This protein binds this small molecule.
Small molecule (SMILES): O=S(=O)(Nc1ccc(Cl)cc1)c1ccc2c(c1)CN[C@@H](CO)C2

Binding-site contacts:
Ligand atom C4 contacts residue ASN39 of chain 1.B at 3.6 Å.
Ligand atom C9 contacts residue ASN39 of chain 1.B at 3.6 Å.
Ligand atom O1 contacts residue TYR222 of chain 1.B at 3.4 Å.
Ligand atom C15 contacts residue TYR126 of chain 1.B at 3.6 Å (hydrophobic).
Ligand atom C6 contacts residue PHE182 of chain 1.B at 3.6 Å (hydrophobic).
Ligand atom C11 contacts residue TYR40 of chain 1.B at 3.5 Å (hydrophobic).
Ligand atom C8 contacts residue TYR40 of chain 1.B at 3.4 Å (hydrophobic).
Ligand atom C16 contacts residue ASN39 of chain 1.B at 3.7 Å.
Ligand atom C4 contacts residue PHE182 of chain 1.B at 3.7 Å (hydrophobic).
Ligand atom O2 contacts residue VAL53 of chain 1.B at 3.1 Å.
Ligand atom CL1 contacts residue GLY54 of chain 1.B at 3.6 Å.
Ligand atom C5 contacts residue ARG44 of chain 1.B at 3.7 Å.
Ligand atom CL1 contacts residue LEU58 of chain 1.B at 3.5 Å.
Ligand atom C8 contacts residue ASN39 of chain 1.B at 3.7 Å.
Ligand atom C12 contacts residue TYR40 of chain 1.B at 3.5 Å (hydrophobic).
Ligand atom C7 contacts residue PHE182 of chain 1.B at 3.6 Å (hydrophobic).
Ligand atom C8 contacts residue PHE182 of chain 1.B at 3.6 Å (hydrophobic).
Ligand atom O1 contacts residue GLU219 of chain 1.B at 2.4 Å (salt-bridge).
Ligand atom O1 contacts residue ALA186 of chain 1.B at 3.5 Å.
Ligand atom N2 contacts residue ASN39 of chain 1.B at 3.0 Å (h-bond).
Ligand atom N1 contacts residue ASP267 of chain 1.B at 3.7 Å.
Ligand atom C3 contacts residue GLU219 of chain 1.B at 3.2 Å.
Ligand atom C10 contacts residue TYR35 of chain 1.B at 3.1 Å (hydrophobic).
Ligand atom C9 contacts residue TYR35 of chain 1.B at 3.8 Å (hydrophobic).
Ligand atom C16 contacts residue ARG44 of chain 1.B at 3.6 Å.
Ligand atom O3 contacts residue MET258 of chain 1.B at 3.7 Å.
Ligand atom C14 contacts residue GLY54 of chain 1.B at 3.7 Å.
Ligand atom N1 contacts residue GLU219 of chain 1.B at 2.8 Å (salt-bridge).
Ligand atom C7 contacts residue ASN39 of chain 1.B at 3.6 Å.
Ligand atom CL1 contacts residue TYR126 of chain 1.B at 3.7 Å.
Ligand atom C11 contacts residue ASN39 of chain 1.B at 3.7 Å.
Ligand atom O3 contacts residue ARG44 of chain 1.B at 3.0 Å.
Ligand atom CL1 contacts residue TYR85 of chain 1.B at 3.7 Å.
Ligand atom C1 contacts residue GLU219 of chain 1.B at 3.5 Å.
Ligand atom C7 contacts residue TYR40 of chain 1.B at 3.3 Å (hydrophobic).
Ligand atom C8 contacts residue TYR35 of chain 1.B at 3.4 Å (hydrophobic).
Ligand atom C5 contacts residue ASN39 of chain 1.B at 3.7 Å.
Ligand atom C15 contacts residue GLY54 of chain 1.B at 3.3 Å.
Ligand atom C1 contacts residue TYR222 of chain 1.B at 3.5 Å (hydrophobic).
Ligand atom C3 contacts residue ASP267 of chain 1.B at 3.4 Å.

Sequence of chain 1.B:
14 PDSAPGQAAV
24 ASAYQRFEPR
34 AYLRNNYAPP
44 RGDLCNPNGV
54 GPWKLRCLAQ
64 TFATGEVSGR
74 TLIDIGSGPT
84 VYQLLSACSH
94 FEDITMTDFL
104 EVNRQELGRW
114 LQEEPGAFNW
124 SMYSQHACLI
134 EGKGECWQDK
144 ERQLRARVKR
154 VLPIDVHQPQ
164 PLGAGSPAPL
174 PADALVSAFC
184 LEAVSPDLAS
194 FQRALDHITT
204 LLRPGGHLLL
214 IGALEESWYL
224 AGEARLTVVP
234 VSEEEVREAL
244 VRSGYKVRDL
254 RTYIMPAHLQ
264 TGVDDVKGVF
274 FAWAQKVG